Binding-site contacts:
Ligand atom C5 contacts residue ASN268 of chain 2.A at 3.6 Å.
Ligand atom O7 contacts residue ASN268 of chain 2.A at 4.2 Å.
Ligand atom N2 contacts residue ASN268 of chain 2.A at 2.9 Å (h-bond).
Ligand atom O5 contacts residue ASN268 of chain 2.A at 2.3 Å (h-bond).
Ligand atom C1 contacts residue ASN268 of chain 2.A at 1.4 Å.
Ligand atom C4 contacts residue ASN268 of chain 2.A at 4.0 Å.
Ligand atom C3 contacts residue ASN268 of chain 2.A at 3.7 Å.
Ligand atom C7 contacts residue ASN268 of chain 2.A at 3.8 Å.
Ligand atom C2 contacts residue ASN268 of chain 2.A at 2.3 Å.

Sequence of chain 2.A:
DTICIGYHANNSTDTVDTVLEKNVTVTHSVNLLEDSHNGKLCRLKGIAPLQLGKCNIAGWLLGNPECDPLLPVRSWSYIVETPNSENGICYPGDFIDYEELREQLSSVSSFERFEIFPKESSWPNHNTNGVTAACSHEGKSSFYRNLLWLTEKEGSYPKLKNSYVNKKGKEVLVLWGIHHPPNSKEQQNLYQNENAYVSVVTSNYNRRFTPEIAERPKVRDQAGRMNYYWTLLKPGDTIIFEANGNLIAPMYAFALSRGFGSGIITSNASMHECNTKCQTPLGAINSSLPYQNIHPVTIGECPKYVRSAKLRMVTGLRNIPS

A protein and the small-molecule ligand that binds it are described below.
Small molecule (SMILES): CC(=O)N[C@@H]1[C@@H](O)[C@H](O)[C@@H](CO)O[C@H]1O